Sequence of chain 1.A:
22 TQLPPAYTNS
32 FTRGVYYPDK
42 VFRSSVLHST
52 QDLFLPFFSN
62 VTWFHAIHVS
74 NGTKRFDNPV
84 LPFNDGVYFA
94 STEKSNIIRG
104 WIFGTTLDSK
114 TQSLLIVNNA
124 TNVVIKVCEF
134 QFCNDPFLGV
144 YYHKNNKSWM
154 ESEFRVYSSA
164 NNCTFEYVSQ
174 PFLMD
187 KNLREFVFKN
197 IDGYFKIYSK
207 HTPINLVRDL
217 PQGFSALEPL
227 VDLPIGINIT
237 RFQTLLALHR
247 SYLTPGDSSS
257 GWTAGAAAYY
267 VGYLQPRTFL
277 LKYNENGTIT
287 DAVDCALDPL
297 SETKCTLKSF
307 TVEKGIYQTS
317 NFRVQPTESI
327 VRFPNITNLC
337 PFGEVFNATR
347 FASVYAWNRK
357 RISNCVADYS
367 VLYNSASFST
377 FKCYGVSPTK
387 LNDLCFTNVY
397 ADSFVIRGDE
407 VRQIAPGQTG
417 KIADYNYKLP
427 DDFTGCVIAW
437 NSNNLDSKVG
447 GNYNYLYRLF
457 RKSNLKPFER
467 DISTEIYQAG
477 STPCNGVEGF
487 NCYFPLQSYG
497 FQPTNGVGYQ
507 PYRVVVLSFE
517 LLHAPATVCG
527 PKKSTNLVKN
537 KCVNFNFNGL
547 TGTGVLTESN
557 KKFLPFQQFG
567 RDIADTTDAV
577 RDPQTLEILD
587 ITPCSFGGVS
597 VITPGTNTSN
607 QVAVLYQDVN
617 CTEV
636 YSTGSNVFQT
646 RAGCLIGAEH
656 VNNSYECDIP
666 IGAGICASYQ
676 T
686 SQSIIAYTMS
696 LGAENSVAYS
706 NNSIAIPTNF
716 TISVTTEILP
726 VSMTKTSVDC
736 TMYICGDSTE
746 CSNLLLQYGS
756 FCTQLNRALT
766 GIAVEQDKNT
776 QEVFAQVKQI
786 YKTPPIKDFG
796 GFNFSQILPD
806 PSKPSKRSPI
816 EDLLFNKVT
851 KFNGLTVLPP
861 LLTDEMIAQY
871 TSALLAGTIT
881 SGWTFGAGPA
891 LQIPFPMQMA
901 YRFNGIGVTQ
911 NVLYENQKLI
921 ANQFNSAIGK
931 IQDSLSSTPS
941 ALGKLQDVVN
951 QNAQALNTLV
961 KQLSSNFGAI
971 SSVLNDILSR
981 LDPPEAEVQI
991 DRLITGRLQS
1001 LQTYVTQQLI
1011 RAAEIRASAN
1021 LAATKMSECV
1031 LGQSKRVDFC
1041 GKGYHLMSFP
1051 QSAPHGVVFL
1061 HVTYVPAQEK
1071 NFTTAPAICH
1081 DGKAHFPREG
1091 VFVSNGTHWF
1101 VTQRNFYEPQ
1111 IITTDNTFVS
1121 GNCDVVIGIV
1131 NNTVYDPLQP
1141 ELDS

Binding-site contacts:
Ligand atom C2 contacts residue GLU132 of chain 1.A at 4.3 Å.
Ligand atom O5 contacts residue ASN165 of chain 1.A at 2.4 Å (h-bond).
Ligand atom C1 contacts residue GLU132 of chain 1.A at 4.3 Å.
Ligand atom C4 contacts residue ASN165 of chain 1.A at 4.2 Å.
Ligand atom C8 contacts residue GLU132 of chain 1.A at 3.3 Å.
Ligand atom C3 contacts residue ASN165 of chain 1.A at 3.8 Å.
Ligand atom C8 contacts residue ASN165 of chain 1.A at 4.0 Å.
Ligand atom C7 contacts residue ASN165 of chain 1.A at 3.6 Å.
Ligand atom C1 contacts residue GLN115 of chain 1.A at 3.9 Å.
Ligand atom O6 contacts residue GLN115 of chain 1.A at 2.5 Å (h-bond).
Ligand atom O6 contacts residue THR167 of chain 1.A at 3.2 Å.
Ligand atom O7 contacts residue ASN165 of chain 1.A at 4.5 Å.
Ligand atom C1 contacts residue ASN165 of chain 1.A at 1.4 Å.
Ligand atom O5 contacts residue GLN115 of chain 1.A at 2.9 Å (h-bond).
Ligand atom O5 contacts residue THR167 of chain 1.A at 4.3 Å.
Ligand atom C6 contacts residue THR167 of chain 1.A at 4.5 Å.
Ligand atom C6 contacts residue GLN115 of chain 1.A at 3.5 Å.
Ligand atom N2 contacts residue GLU132 of chain 1.A at 4.1 Å.
Ligand atom N2 contacts residue ASN165 of chain 1.A at 2.9 Å (h-bond).
Ligand atom C2 contacts residue ASN165 of chain 1.A at 2.5 Å.
Ligand atom O7 contacts residue GLU132 of chain 1.A at 4.2 Å.
Ligand atom C7 contacts residue GLU132 of chain 1.A at 3.7 Å.
Ligand atom C5 contacts residue ASN165 of chain 1.A at 3.7 Å.
Ligand atom C5 contacts residue GLN115 of chain 1.A at 3.8 Å.

A small-molecule ligand and the protein it binds are described below.
Small molecule (SMILES): CC(=O)N[C@@H]1[C@@H](O)[C@H](O)[C@@H](CO)O[C@H]1O